The protein below binds the small molecule below.
Small molecule (SMILES): CC(=O)N[C@H]1[C@H](O[C@H]2[C@H](O)[C@@H](NC(C)=O)CO[C@@H]2CO)O[C@H](CO)[C@@H](O)[C@@H]1O

Sequence of chain 50.I:
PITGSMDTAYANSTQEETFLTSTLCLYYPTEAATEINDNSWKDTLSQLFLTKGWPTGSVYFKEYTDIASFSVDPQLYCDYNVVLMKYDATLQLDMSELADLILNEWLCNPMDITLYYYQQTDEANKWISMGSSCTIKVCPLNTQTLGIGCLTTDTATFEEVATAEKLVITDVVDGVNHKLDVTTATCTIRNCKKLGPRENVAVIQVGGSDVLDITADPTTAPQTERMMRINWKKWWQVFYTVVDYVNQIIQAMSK

Binding-site contacts:
Ligand atom O7 contacts residue ASN12 of chain 50.I at 3.7 Å.
Ligand atom C5 contacts residue ASN12 of chain 50.I at 4.0 Å.
Ligand atom O5 contacts residue ASN12 of chain 50.I at 2.6 Å (h-bond).
Ligand atom N2 contacts residue ASN12 of chain 50.I at 3.8 Å.
Ligand atom C1 contacts residue ASN12 of chain 50.I at 2.1 Å.
Ligand atom C7 contacts residue ASN12 of chain 50.I at 3.9 Å.
Ligand atom C2 contacts residue ASN12 of chain 50.I at 3.2 Å.